Binding-site contacts:
Ligand atom C7 contacts residue ASN154 of chain 44.A at 3.5 Å.
Ligand atom N2 contacts residue ASN154 of chain 44.A at 2.9 Å (h-bond).
Ligand atom C1 contacts residue SER156 of chain 44.A at 4.3 Å.
Ligand atom C3 contacts residue ASN154 of chain 44.A at 3.8 Å.
Ligand atom C1 contacts residue ASN154 of chain 44.A at 1.4 Å.
Ligand atom C8 contacts residue ASN154 of chain 44.A at 4.2 Å.
Ligand atom O7 contacts residue ASN154 of chain 44.A at 3.8 Å.
Ligand atom C4 contacts residue ASN154 of chain 44.A at 4.2 Å.
Ligand atom O5 contacts residue ASN154 of chain 44.A at 2.4 Å (h-bond).
Ligand atom C2 contacts residue ASN154 of chain 44.A at 2.5 Å.
Ligand atom C5 contacts residue ASN154 of chain 44.A at 3.7 Å.

A small-molecule ligand and the protein it binds are described below.
Small molecule (SMILES): CC(=O)N[C@@H]1[C@@H](O)[C@H](O)[C@@H](CO)O[C@H]1O

Sequence of chain 44.A:
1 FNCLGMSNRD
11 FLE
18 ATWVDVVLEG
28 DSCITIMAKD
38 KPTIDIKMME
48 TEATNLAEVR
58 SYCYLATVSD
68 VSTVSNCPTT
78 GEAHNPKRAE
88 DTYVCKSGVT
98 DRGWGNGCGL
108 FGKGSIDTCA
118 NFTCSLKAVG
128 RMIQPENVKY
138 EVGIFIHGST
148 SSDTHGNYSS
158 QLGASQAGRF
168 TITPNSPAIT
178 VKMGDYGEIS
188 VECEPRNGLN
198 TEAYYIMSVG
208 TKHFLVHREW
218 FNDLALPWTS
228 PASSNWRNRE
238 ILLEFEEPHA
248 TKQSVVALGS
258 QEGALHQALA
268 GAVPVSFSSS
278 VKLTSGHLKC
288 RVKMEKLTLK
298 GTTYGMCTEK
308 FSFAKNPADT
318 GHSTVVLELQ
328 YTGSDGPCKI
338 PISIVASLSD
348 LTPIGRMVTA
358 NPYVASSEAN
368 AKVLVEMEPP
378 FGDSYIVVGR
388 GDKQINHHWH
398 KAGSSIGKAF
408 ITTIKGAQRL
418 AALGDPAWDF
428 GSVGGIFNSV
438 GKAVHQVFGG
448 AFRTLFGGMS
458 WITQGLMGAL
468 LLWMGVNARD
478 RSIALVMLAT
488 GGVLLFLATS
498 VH